The small molecule below binds the protein below.
Small molecule (SMILES): CC(=O)N[C@@H]1[C@@H](O)[C@H](O)[C@@H](CO)O[C@H]1O

Binding-site contacts:
Ligand atom C2 contacts residue ASN126 of chain 1.E at 2.5 Å.
Ligand atom C4 contacts residue ASN126 of chain 1.E at 4.3 Å.
Ligand atom C5 contacts residue ASN126 of chain 1.E at 3.7 Å.
Ligand atom C8 contacts residue ASN126 of chain 1.E at 4.1 Å.
Ligand atom C8 contacts residue GLU123 of chain 1.E at 3.9 Å.
Ligand atom O5 contacts residue ASN126 of chain 1.E at 2.5 Å (h-bond).
Ligand atom O7 contacts residue ASN126 of chain 1.E at 3.6 Å.
Ligand atom C1 contacts residue ASN126 of chain 1.E at 1.5 Å.
Ligand atom C7 contacts residue ASN126 of chain 1.E at 3.1 Å.
Ligand atom N2 contacts residue ASN126 of chain 1.E at 2.6 Å (h-bond).
Ligand atom C8 contacts residue LYS122 of chain 1.E at 4.1 Å.
Ligand atom C3 contacts residue ASN126 of chain 1.E at 3.8 Å.

Sequence of chain 1.E:
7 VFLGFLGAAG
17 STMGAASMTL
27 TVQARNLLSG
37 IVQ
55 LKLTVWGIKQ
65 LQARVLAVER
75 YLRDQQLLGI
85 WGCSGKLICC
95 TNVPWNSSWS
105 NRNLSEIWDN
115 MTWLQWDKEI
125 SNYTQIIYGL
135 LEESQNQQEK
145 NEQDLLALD